Sequence of chain 1.A:
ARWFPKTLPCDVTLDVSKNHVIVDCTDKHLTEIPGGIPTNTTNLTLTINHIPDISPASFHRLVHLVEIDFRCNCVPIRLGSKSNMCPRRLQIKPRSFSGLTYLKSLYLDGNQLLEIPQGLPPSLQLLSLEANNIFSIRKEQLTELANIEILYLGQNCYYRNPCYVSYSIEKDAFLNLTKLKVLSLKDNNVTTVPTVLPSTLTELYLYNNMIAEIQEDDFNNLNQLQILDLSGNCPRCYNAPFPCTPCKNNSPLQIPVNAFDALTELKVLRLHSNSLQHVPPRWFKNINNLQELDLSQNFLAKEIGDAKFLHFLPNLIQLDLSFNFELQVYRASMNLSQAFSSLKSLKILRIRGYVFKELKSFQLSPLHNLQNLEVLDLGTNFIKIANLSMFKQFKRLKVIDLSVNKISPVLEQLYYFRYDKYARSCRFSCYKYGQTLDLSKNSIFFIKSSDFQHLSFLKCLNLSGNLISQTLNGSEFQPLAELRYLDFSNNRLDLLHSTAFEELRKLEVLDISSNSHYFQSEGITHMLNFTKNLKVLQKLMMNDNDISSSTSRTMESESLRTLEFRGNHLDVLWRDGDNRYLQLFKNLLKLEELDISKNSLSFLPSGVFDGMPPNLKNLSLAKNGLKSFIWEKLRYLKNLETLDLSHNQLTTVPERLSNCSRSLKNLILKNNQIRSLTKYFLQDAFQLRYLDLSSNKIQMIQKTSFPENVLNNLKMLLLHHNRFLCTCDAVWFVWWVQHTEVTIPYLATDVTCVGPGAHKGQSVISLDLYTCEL

Binding-site contacts:
Ligand atom C17 contacts residue TYR334 of chain 1.A at 3.8 Å (hydrophobic).
Ligand atom C2 contacts residue ASP533 of chain 1.B at 3.7 Å.
Ligand atom C6 contacts residue ILE563 of chain 1.B at 3.8 Å (hydrophobic).
Ligand atom C11 contacts residue PHE329 of chain 1.A at 3.6 Å (hydrophobic).
Ligand atom C contacts residue ASP533 of chain 1.B at 3.6 Å.
Ligand atom N3 contacts residue ASP533 of chain 1.B at 2.7 Å (salt-bridge).
Ligand atom C1 contacts residue PHE386 of chain 1.A at 3.6 Å (hydrophobic).
Ligand atom C12 contacts residue PHE329 of chain 1.A at 3.8 Å (hydrophobic).
Ligand atom C18 contacts residue SO41 of chain 1.GA at 3.3 Å.
Ligand atom C13 contacts residue PHE329 of chain 1.A at 3.6 Å (hydrophobic).
Ligand atom C17 contacts residue GLN332 of chain 1.A at 3.5 Å.
Ligand atom C21 contacts residue GLN332 of chain 1.A at 3.6 Å.
Ligand atom C5 contacts residue TYR334 of chain 1.A at 3.5 Å (hydrophobic).
Ligand atom C20 contacts residue LEU535 of chain 1.B at 3.7 Å (hydrophobic).
Ligand atom N1 contacts residue LEU535 of chain 1.B at 3.8 Å.
Ligand atom N4 contacts residue SO41 of chain 1.GA at 1.3 Å (h-bond).
Ligand atom C contacts residue PHE386 of chain 1.A at 3.2 Å (hydrophobic).
Ligand atom N1 contacts residue THR564 of chain 1.B at 3.1 Å (h-bond).
Ligand atom N contacts residue PHE386 of chain 1.A at 3.3 Å.
Ligand atom C7 contacts residue LEU535 of chain 1.B at 3.7 Å (hydrophobic).
Ligand atom N contacts residue ASP533 of chain 1.B at 2.6 Å (salt-bridge).
Ligand atom C6 contacts residue PHE386 of chain 1.A at 3.7 Å (hydrophobic).
Ligand atom C10 contacts residue THR564 of chain 1.B at 3.3 Å.
Ligand atom C7 contacts residue PHE386 of chain 1.A at 3.6 Å (hydrophobic).
Ligand atom C21 contacts residue SO41 of chain 1.GA at 2.8 Å.
Ligand atom C11 contacts residue GLY562 of chain 1.B at 3.2 Å.
Ligand atom N contacts residue LEU535 of chain 1.B at 3.8 Å.
Ligand atom C4 contacts residue PHE386 of chain 1.A at 3.7 Å (hydrophobic).
Ligand atom C contacts residue LEU535 of chain 1.B at 3.7 Å (hydrophobic).
Ligand atom C12 contacts residue PHE386 of chain 1.A at 3.9 Å (hydrophobic).
Ligand atom C2 contacts residue THR510 of chain 1.B at 3.8 Å.
Ligand atom N3 contacts residue ILE563 of chain 1.B at 3.1 Å.
Ligand atom N3 contacts residue THR564 of chain 1.B at 3.1 Å (h-bond).
Ligand atom C16 contacts residue VAL333 of chain 1.A at 3.5 Å (hydrophobic).
Ligand atom C2 contacts residue PHE386 of chain 1.A at 3.5 Å (hydrophobic).
Ligand atom C8 contacts residue PHE386 of chain 1.A at 3.6 Å (hydrophobic).
Ligand atom C13 contacts residue GLY562 of chain 1.B at 3.5 Å.
Ligand atom C17 contacts residue VAL333 of chain 1.A at 3.7 Å (hydrophobic).
Ligand atom C20 contacts residue SO41 of chain 1.GA at 3.8 Å.
Ligand atom C6 contacts residue ASP533 of chain 1.B at 3.3 Å.

A protein and the small-molecule ligand that binds it are described below.
Small molecule (SMILES): CCCCc1nc2c(N)nc3ccccc3c2n1Cc1ccc(CN)cc1

Sequence of chain 1.B:
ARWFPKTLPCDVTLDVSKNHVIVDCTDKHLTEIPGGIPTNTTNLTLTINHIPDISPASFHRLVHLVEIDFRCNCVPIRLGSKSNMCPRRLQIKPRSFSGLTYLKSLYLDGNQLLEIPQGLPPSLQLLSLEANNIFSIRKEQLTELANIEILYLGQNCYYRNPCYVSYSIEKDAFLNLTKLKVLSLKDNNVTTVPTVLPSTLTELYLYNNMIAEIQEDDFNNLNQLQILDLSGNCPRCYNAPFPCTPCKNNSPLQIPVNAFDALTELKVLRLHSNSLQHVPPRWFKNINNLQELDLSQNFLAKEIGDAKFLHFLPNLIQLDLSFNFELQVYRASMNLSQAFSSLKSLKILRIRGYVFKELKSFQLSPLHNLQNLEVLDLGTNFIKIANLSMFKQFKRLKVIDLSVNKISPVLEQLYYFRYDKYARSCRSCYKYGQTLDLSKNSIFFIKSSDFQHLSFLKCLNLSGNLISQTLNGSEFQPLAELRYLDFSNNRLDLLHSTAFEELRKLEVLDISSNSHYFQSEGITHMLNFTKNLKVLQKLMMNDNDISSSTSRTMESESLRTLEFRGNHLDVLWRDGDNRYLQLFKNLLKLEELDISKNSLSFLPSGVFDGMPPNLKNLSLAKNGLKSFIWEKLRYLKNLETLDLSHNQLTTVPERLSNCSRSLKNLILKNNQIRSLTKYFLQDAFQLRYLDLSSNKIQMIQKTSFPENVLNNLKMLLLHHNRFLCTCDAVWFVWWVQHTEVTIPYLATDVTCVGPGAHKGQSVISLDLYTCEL